Sequence of chain 2.A:
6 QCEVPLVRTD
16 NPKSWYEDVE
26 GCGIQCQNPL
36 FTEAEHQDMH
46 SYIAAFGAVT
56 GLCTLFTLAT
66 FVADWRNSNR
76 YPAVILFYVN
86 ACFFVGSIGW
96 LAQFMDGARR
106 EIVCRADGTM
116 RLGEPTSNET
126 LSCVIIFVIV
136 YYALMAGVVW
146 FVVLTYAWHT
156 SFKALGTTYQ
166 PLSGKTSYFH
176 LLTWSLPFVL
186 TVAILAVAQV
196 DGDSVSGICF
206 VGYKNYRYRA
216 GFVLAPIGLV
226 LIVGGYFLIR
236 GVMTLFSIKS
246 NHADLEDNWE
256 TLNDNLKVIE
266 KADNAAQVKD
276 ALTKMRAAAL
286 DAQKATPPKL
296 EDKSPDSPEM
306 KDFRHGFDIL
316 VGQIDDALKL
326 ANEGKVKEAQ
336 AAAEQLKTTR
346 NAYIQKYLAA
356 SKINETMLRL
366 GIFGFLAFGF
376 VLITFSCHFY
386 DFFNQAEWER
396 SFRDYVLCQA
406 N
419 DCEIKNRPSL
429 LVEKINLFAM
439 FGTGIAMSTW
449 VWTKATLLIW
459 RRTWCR

Binding-site contacts:
Ligand atom C27 contacts residue LYS209 of chain 2.A at 3.8 Å.
Ligand atom O1 contacts residue PHE36 of chain 2.A at 3.6 Å.
Ligand atom C19 contacts residue ASP386 of chain 2.A at 3.4 Å.
Ligand atom C22 contacts residue TYR208 of chain 2.A at 3.6 Å (hydrophobic).
Ligand atom C4 contacts residue LEU35 of chain 2.A at 3.6 Å (hydrophobic).
Ligand atom C14 contacts residue GLY197 of chain 2.A at 3.3 Å.
Ligand atom CL1 contacts residue TRP393 of chain 2.A at 3.6 Å.
Ligand atom S1 contacts residue ASN33 of chain 2.A at 3.3 Å (h-bond).
Ligand atom C5 contacts residue LEU35 of chain 2.A at 3.5 Å (hydrophobic).
Ligand atom C26 contacts residue LYS209 of chain 2.A at 3.7 Å.
Ligand atom C21 contacts residue TYR208 of chain 2.A at 3.5 Å (hydrophobic).
Ligand atom C21 contacts residue GLU431 of chain 2.A at 3.5 Å.
Ligand atom O1 contacts residue PRO426 of chain 2.A at 3.3 Å.
Ligand atom C3 contacts residue PHE397 of chain 2.A at 3.4 Å (hydrophobic).
Ligand atom F1 contacts residue MET115 of chain 2.A at 3.3 Å.
Ligand atom C17 contacts residue GLN390 of chain 2.A at 3.5 Å.
Ligand atom O1 contacts residue ASP198 of chain 2.A at 3.8 Å.
Ligand atom C27 contacts residue LEU117 of chain 2.A at 3.7 Å (hydrophobic).
Ligand atom F2 contacts residue TRP393 of chain 2.A at 3.4 Å.
Ligand atom C16 contacts residue LYS209 of chain 2.A at 3.7 Å.
Ligand atom C22 contacts residue ASP198 of chain 2.A at 3.3 Å.
Ligand atom C10 contacts residue GLN390 of chain 2.A at 3.7 Å.
Ligand atom C2 contacts residue PHE397 of chain 2.A at 3.4 Å (hydrophobic).
Ligand atom C24 contacts residue GLU394 of chain 2.A at 3.5 Å.
Ligand atom C10 contacts residue TYR208 of chain 2.A at 3.4 Å (hydrophobic).
Ligand atom C28 contacts residue LYS209 of chain 2.A at 3.6 Å.
Ligand atom C12 contacts residue TYR208 of chain 2.A at 3.4 Å (hydrophobic).
Ligand atom C15 contacts residue LEU117 of chain 2.A at 3.7 Å (hydrophobic).
Ligand atom C17 contacts residue TYR208 of chain 2.A at 3.3 Å (hydrophobic).
Ligand atom N2 contacts residue ASP386 of chain 2.A at 3.1 Å (salt-bridge).
Ligand atom C13 contacts residue TYR208 of chain 2.A at 3.5 Å (hydrophobic).
Ligand atom C27 contacts residue MET115 of chain 2.A at 3.5 Å (hydrophobic).
Ligand atom C23 contacts residue HIS383 of chain 2.A at 3.5 Å.
Ligand atom C15 contacts residue MET115 of chain 2.A at 3.1 Å (hydrophobic).
Ligand atom F2 contacts residue GLU394 of chain 2.A at 3.2 Å.
Ligand atom C23 contacts residue ASP386 of chain 2.A at 3.4 Å.
Ligand atom C13 contacts residue ASP198 of chain 2.A at 3.4 Å.
Ligand atom O1 contacts residue ASN33 of chain 2.A at 3.2 Å (h-bond).
Ligand atom F1 contacts residue PRO34 of chain 2.A at 3.6 Å.
Ligand atom C25 contacts residue GLU394 of chain 2.A at 3.2 Å.

This small molecule binds to this protein.
Small molecule (SMILES): CNC1CCC(N(Cc2cccc(-c3ccncc3)c2)C(=O)c2sc3c(F)ccc(F)c3c2Cl)CC1